Sequence of chain 1.C:
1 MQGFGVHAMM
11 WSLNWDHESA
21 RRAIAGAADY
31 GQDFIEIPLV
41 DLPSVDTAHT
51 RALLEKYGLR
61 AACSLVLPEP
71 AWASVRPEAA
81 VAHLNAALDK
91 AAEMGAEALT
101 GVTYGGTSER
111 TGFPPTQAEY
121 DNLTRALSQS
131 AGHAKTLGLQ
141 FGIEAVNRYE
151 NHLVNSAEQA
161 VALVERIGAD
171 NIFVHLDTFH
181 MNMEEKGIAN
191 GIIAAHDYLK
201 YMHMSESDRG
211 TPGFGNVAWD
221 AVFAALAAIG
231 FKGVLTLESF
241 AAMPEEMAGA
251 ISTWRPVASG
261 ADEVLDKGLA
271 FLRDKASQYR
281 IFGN

Binding-site contacts:
Ligand atom O6 contacts residue SER64 of chain 1.C at 2.9 Å (h-bond).
Ligand atom O1 contacts residue VAL146 of chain 1.C at 3.7 Å.
Ligand atom O5 contacts residue MET9 of chain 1.C at 3.5 Å.
Ligand atom O3 contacts residue GLU238 of chain 1.C at 3.1 Å (salt-bridge).
Ligand atom O4 contacts residue GLU144 of chain 1.C at 3.2 Å (salt-bridge).
Ligand atom C1 contacts residue HIS180 of chain 1.C at 4.0 Å.
Ligand atom C2 contacts residue MG1 of chain 1.J at 3.0 Å.
Ligand atom C2 contacts residue GLU238 of chain 1.C at 3.5 Å.
Ligand atom O2 contacts residue ARG209 of chain 1.C at 2.7 Å (salt-bridge).
Ligand atom C6 contacts residue LEU65 of chain 1.C at 3.9 Å (hydrophobic).
Ligand atom C5 contacts residue HIS7 of chain 1.C at 3.8 Å.
Ligand atom O2 contacts residue HIS180 of chain 1.C at 3.2 Å (h-bond).
Ligand atom C3 contacts residue HIS203 of chain 1.C at 3.9 Å.
Ligand atom C3 contacts residue GLU238 of chain 1.C at 3.0 Å.
Ligand atom O1 contacts residue HIS180 of chain 1.C at 2.9 Å (h-bond).
Ligand atom C4 contacts residue GLU144 of chain 1.C at 4.0 Å.
Ligand atom O6 contacts residue HIS7 of chain 1.C at 3.6 Å.
Ligand atom C5 contacts residue GLU238 of chain 1.C at 4.0 Å.
Ligand atom C2 contacts residue HIS180 of chain 1.C at 4.0 Å.
Ligand atom O6 contacts residue LEU65 of chain 1.C at 3.7 Å.
Ligand atom O3 contacts residue MG1 of chain 1.J at 2.1 Å.
Ligand atom C3 contacts residue MG1 of chain 1.J at 3.0 Å.
Ligand atom O2 contacts residue MG1 of chain 1.J at 2.3 Å.
Ligand atom O1 contacts residue ARG209 of chain 1.C at 3.6 Å.
Ligand atom O3 contacts residue HIS203 of chain 1.C at 2.7 Å.
Ligand atom O4 contacts residue VAL66 of chain 1.C at 4.0 Å.
Ligand atom O2 contacts residue GLU238 of chain 1.C at 2.9 Å (salt-bridge).
Ligand atom O3 contacts residue GLU144 of chain 1.C at 2.7 Å (salt-bridge).
Ligand atom C2 contacts residue ARG209 of chain 1.C at 3.5 Å.
Ligand atom C3 contacts residue GLU144 of chain 1.C at 3.8 Å.
Ligand atom C6 contacts residue SER64 of chain 1.C at 3.6 Å.
Ligand atom C2 contacts residue GLU144 of chain 1.C at 3.7 Å.
Ligand atom O2 contacts residue GLU144 of chain 1.C at 3.2 Å (salt-bridge).
Ligand atom O2 contacts residue ASP177 of chain 1.C at 3.0 Å (salt-bridge).
Ligand atom O5 contacts residue GLU238 of chain 1.C at 3.6 Å.
Ligand atom O5 contacts residue HIS7 of chain 1.C at 3.3 Å (h-bond).
Ligand atom O1 contacts residue GLU150 of chain 1.C at 2.6 Å (salt-bridge).
Ligand atom O3 contacts residue ASP177 of chain 1.C at 4.0 Å.
Ligand atom C1 contacts residue GLU150 of chain 1.C at 3.7 Å.
Ligand atom O4 contacts residue VAL102 of chain 1.C at 3.7 Å.

This protein binds this small molecule.
Small molecule (SMILES): O=C(CO)[C@@H](O)[C@H](O)[C@H](O)CO